Binding-site contacts:
Ligand atom O3' contacts residue VAL144 of chain 1.B at 2.9 Å (h-bond).
Ligand atom C2' contacts residue CA1 of chain 1.G at 3.4 Å.
Ligand atom C2 contacts residue TYR251 of chain 1.B at 3.8 Å (hydrophobic).
Ligand atom C8 contacts residue ASP35 of chain 1.B at 3.4 Å.
Ligand atom O5' contacts residue ASN178 of chain 1.B at 2.9 Å (h-bond).
Ligand atom O2' contacts residue ASP36 of chain 1.B at 3.1 Å (salt-bridge).
Ligand atom O4' contacts residue ASN186 of chain 1.B at 3.7 Å.
Ligand atom O5' contacts residue GLU184 of chain 1.B at 3.1 Å (salt-bridge).
Ligand atom O6 contacts residue GLN247 of chain 1.B at 2.7 Å (h-bond).
Ligand atom O6 contacts residue TYR251 of chain 1.B at 3.0 Å.
Ligand atom C3' contacts residue CA1 of chain 1.G at 3.6 Å.
Ligand atom C6 contacts residue GLN247 of chain 1.B at 3.5 Å.
Ligand atom N7 contacts residue GLN247 of chain 1.B at 3.3 Å (h-bond).
Ligand atom O3' contacts residue CA1 of chain 1.G at 2.7 Å.
Ligand atom O3' contacts residue ASN186 of chain 1.B at 3.1 Å (h-bond).
Ligand atom C4' contacts residue ASN186 of chain 1.B at 3.5 Å.
Ligand atom C3' contacts residue MET170 of chain 1.B at 3.5 Å (hydrophobic).
Ligand atom C5 contacts residue GLN247 of chain 1.B at 3.7 Å.
Ligand atom O2' contacts residue ASP260 of chain 1.B at 3.0 Å (salt-bridge).
Ligand atom C1' contacts residue ASN60 of chain 1.B at 3.4 Å.
Ligand atom C5' contacts residue GLU184 of chain 1.B at 2.9 Å.
Ligand atom O3' contacts residue ASP35 of chain 1.B at 3.9 Å.
Ligand atom C2' contacts residue ASP35 of chain 1.B at 3.2 Å.
Ligand atom N3 contacts residue PHE185 of chain 1.B at 3.8 Å.
Ligand atom O2' contacts residue ASP35 of chain 1.B at 2.8 Å (salt-bridge).
Ligand atom N9 contacts residue ASN60 of chain 1.B at 3.9 Å.
Ligand atom C3' contacts residue ASP260 of chain 1.B at 3.3 Å.
Ligand atom C6 contacts residue TYR251 of chain 1.B at 3.5 Å (hydrophobic).
Ligand atom C8 contacts residue HIS259 of chain 1.B at 3.8 Å.
Ligand atom C3' contacts residue ASP35 of chain 1.B at 3.5 Å.
Ligand atom C5' contacts residue MET170 of chain 1.B at 3.4 Å (hydrophobic).
Ligand atom C4' contacts residue GLU184 of chain 1.B at 3.4 Å.
Ligand atom O3' contacts residue ASP260 of chain 1.B at 2.5 Å (salt-bridge).
Ligand atom O2' contacts residue ASN60 of chain 1.B at 3.3 Å (h-bond).
Ligand atom N1 contacts residue TYR251 of chain 1.B at 3.2 Å (h-bond).
Ligand atom O4' contacts residue PHE185 of chain 1.B at 3.7 Å.
Ligand atom O3' contacts residue MET170 of chain 1.B at 3.4 Å (h-bond).
Ligand atom C2' contacts residue ASP260 of chain 1.B at 3.8 Å.
Ligand atom O2' contacts residue CA1 of chain 1.G at 2.4 Å.
Ligand atom C4' contacts residue MET170 of chain 1.B at 3.7 Å (hydrophobic).

The small molecule below binds the protein below.
Small molecule (SMILES): O=c1[nH]cnc2c1ncn2[C@@H]1O[C@H](CO)[C@@H](O)[C@H]1O

Sequence of chain 1.B:
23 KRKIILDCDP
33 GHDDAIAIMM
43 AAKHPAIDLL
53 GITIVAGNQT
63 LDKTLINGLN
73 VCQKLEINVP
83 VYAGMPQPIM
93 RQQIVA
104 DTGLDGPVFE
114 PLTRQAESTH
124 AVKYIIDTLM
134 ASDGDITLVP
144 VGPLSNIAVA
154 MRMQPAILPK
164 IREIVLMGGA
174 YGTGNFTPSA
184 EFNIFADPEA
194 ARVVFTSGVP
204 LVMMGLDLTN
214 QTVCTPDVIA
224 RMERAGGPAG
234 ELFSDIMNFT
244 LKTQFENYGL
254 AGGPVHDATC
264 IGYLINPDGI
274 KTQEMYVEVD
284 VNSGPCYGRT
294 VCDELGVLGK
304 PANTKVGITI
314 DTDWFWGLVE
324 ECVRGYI